Binding-site contacts:
Ligand atom C24 contacts residue ALA48 of chain 1.A at 3.7 Å (hydrophobic).
Ligand atom C7 contacts residue ARG92 of chain 1.A at 3.6 Å.
Ligand atom C19 contacts residue LEU223 of chain 1.A at 3.7 Å (hydrophobic).
Ligand atom C9 contacts residue LEU85 of chain 1.A at 3.7 Å (hydrophobic).
Ligand atom C contacts residue PHE102 of chain 1.A at 3.9 Å (hydrophobic).
Ligand atom F2 contacts residue ALA48 of chain 1.A at 4.0 Å.
Ligand atom C25 contacts residue ALA48 of chain 1.A at 3.9 Å (hydrophobic).
Ligand atom C16 contacts residue GLY219 of chain 1.A at 3.9 Å.
Ligand atom C22 contacts residue THR45 of chain 1.A at 3.7 Å.
Ligand atom C7 contacts residue LEU47 of chain 1.A at 3.8 Å (hydrophobic).
Ligand atom F2 contacts residue LEU82 of chain 1.A at 3.4 Å.
Ligand atom C8 contacts residue ARG92 of chain 1.A at 3.4 Å.
Ligand atom C14 contacts residue GLY219 of chain 1.A at 4.0 Å.
Ligand atom C8 contacts residue GLU51 of chain 1.A at 3.9 Å.
Ligand atom F contacts residue MET86 of chain 1.A at 3.7 Å.
Ligand atom C4 contacts residue PHE102 of chain 1.A at 4.0 Å (hydrophobic).
Ligand atom C20 contacts residue LEU223 of chain 1.A at 3.9 Å (hydrophobic).
Ligand atom C contacts residue LEU126 of chain 1.A at 3.8 Å (hydrophobic).
Ligand atom C8 contacts residue LEU85 of chain 1.A at 3.8 Å (hydrophobic).
Ligand atom C19 contacts residue THR45 of chain 1.A at 3.5 Å.
Ligand atom C6 contacts residue ALA48 of chain 1.A at 3.9 Å (hydrophobic).
Ligand atom N contacts residue LEU44 of chain 1.A at 3.3 Å (h-bond).
Ligand atom C6 contacts residue PHE102 of chain 1.A at 4.0 Å (hydrophobic).
Ligand atom C5 contacts residue LEU44 of chain 1.A at 4.0 Å (hydrophobic).
Ligand atom C16 contacts residue LEU82 of chain 1.A at 3.8 Å (hydrophobic).
Ligand atom C6 contacts residue LEU47 of chain 1.A at 3.8 Å (hydrophobic).
Ligand atom C7 contacts residue GLU51 of chain 1.A at 3.3 Å.
Ligand atom C3 contacts residue PHE102 of chain 1.A at 3.8 Å (hydrophobic).
Ligand atom C10 contacts residue PHE102 of chain 1.A at 3.7 Å (hydrophobic).
Ligand atom C12 contacts residue LEU44 of chain 1.A at 3.6 Å (hydrophobic).
Ligand atom C16 contacts residue LEU223 of chain 1.A at 3.6 Å (hydrophobic).
Ligand atom F2 contacts residue LEU85 of chain 1.A at 3.7 Å.
Ligand atom C5 contacts residue PHE102 of chain 1.A at 3.9 Å (hydrophobic).
Ligand atom C15 contacts residue HIS222 of chain 1.A at 3.9 Å.
Ligand atom F1 contacts residue MET41 of chain 1.A at 3.2 Å.
Ligand atom C6 contacts residue LEU44 of chain 1.A at 3.9 Å (hydrophobic).
Ligand atom C15 contacts residue GLY219 of chain 1.A at 3.4 Å.
Ligand atom F contacts residue GLY219 of chain 1.A at 3.3 Å.
Ligand atom C13 contacts residue MET119 of chain 1.A at 4.0 Å (hydrophobic).
Ligand atom O contacts residue PRO233 of chain 1.A at 3.3 Å.

This protein binds this small molecule.
Small molecule (SMILES): C[C@@H]1Cc2c([nH]c3ccccc23)[C@@](C)(c2c(F)cc(/C=C/C(=O)O)cc2F)N1CC(C)(C)F

Sequence of chain 1.A:
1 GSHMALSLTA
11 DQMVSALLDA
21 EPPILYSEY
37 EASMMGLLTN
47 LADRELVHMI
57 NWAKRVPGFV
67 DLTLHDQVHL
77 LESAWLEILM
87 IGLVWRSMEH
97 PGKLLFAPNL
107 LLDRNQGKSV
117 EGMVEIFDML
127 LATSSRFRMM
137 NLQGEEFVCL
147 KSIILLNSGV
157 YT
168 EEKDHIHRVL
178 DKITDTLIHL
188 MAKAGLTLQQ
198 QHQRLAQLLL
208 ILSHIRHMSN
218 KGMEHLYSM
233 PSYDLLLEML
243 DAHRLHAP